Sequence of chain 6.B:
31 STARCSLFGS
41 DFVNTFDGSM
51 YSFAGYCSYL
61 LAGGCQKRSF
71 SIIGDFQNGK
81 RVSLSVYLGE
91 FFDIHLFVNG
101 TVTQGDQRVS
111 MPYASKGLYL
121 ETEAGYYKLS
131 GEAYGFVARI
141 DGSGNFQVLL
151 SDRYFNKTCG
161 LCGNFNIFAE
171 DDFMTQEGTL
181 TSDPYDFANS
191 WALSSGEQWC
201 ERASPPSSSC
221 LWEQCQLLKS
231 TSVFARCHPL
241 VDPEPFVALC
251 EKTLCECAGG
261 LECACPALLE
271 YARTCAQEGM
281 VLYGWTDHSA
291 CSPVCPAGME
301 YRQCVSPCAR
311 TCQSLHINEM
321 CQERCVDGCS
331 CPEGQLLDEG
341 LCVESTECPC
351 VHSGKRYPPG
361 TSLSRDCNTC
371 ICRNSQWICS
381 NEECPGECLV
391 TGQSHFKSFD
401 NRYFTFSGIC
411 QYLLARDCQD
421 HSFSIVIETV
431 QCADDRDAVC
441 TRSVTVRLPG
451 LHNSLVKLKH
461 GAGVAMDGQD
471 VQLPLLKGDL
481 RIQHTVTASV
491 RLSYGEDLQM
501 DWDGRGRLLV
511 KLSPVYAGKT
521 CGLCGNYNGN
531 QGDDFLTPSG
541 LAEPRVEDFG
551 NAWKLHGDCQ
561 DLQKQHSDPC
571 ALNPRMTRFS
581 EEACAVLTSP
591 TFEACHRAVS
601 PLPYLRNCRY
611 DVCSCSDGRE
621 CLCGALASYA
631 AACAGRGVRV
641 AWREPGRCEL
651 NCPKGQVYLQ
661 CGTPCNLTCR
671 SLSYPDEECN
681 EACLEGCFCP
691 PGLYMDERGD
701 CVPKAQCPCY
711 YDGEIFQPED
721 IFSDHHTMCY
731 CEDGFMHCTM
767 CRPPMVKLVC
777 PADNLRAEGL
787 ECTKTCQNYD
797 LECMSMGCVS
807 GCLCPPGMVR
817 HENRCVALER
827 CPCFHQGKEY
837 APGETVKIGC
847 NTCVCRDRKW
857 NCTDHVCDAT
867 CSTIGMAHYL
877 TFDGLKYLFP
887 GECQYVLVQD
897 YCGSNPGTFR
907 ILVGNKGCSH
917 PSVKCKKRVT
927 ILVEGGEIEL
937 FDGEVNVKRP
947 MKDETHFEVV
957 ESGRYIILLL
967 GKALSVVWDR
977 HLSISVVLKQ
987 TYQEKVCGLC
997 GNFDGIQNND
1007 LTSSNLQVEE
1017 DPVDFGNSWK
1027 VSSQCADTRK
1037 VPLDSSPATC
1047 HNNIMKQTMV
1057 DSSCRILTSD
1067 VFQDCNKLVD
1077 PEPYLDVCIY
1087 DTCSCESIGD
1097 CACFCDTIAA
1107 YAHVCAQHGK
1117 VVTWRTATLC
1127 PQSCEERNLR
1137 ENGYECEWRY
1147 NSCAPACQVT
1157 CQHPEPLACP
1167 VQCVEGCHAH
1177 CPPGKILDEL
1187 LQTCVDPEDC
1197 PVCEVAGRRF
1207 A

Binding-site contacts:
Ligand atom C2 contacts residue THR101 of chain 6.B at 4.2 Å.
Ligand atom C2 contacts residue ASN99 of chain 6.B at 2.5 Å.
Ligand atom C7 contacts residue THR101 of chain 6.B at 3.9 Å.
Ligand atom C8 contacts residue PHE97 of chain 6.B at 4.1 Å (hydrophobic).
Ligand atom N2 contacts residue ASN99 of chain 6.B at 2.8 Å (h-bond).
Ligand atom C6 contacts residue PHE97 of chain 6.B at 3.7 Å (hydrophobic).
Ligand atom O5 contacts residue PHE97 of chain 6.B at 4.0 Å.
Ligand atom C8 contacts residue ARG108 of chain 6.B at 4.1 Å.
Ligand atom C1 contacts residue THR101 of chain 6.B at 4.5 Å.
Ligand atom C5 contacts residue ASN99 of chain 6.B at 3.7 Å.
Ligand atom O5 contacts residue ASN99 of chain 6.B at 2.4 Å (h-bond).
Ligand atom C7 contacts residue PHE97 of chain 6.B at 4.0 Å (hydrophobic).
Ligand atom C1 contacts residue ASN99 of chain 6.B at 1.4 Å.
Ligand atom C7 contacts residue ASN99 of chain 6.B at 3.8 Å.
Ligand atom N2 contacts residue THR101 of chain 6.B at 3.2 Å (h-bond).
Ligand atom C5 contacts residue PHE97 of chain 6.B at 3.8 Å (hydrophobic).
Ligand atom C3 contacts residue ASN99 of chain 6.B at 3.8 Å.
Ligand atom C8 contacts residue THR101 of chain 6.B at 3.5 Å.
Ligand atom O7 contacts residue PHE97 of chain 6.B at 3.5 Å.
Ligand atom C4 contacts residue ASN99 of chain 6.B at 4.2 Å.
Ligand atom O7 contacts residue ASN99 of chain 6.B at 4.2 Å.
Ligand atom C8 contacts residue ASN99 of chain 6.B at 4.1 Å.

The protein below binds the small molecule below.
Small molecule (SMILES): CC(=O)N[C@H]1[C@H](O[C@H]2[C@H](O)[C@@H](NC(C)=O)CO[C@@H]2CO)O[C@H](CO)[C@@H](O[C@@H]2O[C@H](CO)[C@@H](O)[C@H](O)[C@@H]2O)[C@@H]1O